This small molecule binds to this protein.
Small molecule (SMILES): Cc1ncc(COP(=O)(O)O)c(/C=C/C(=O)Cc2c[nH]c3ccccc23)c1O

Binding-site contacts:
Ligand atom O10 contacts residue GLY159 of chain 1.B at 3.1 Å (h-bond).
Ligand atom O12 contacts residue SER160 of chain 1.B at 2.6 Å (h-bond).
Ligand atom C02 contacts residue THR249 of chain 1.B at 3.5 Å.
Ligand atom N04 contacts residue ASP274 of chain 1.B at 3.1 Å (salt-bridge).
Ligand atom C24 contacts residue TRP349 of chain 1.D at 3.5 Å (hydrophobic).
Ligand atom C19 contacts residue VAL99 of chain 1.B at 3.7 Å (hydrophobic).
Ligand atom C07 contacts residue SER160 of chain 1.B at 3.5 Å.
Ligand atom C13 contacts residue HIS192 of chain 1.B at 3.8 Å.
Ligand atom C22 contacts residue HIS120 of chain 1.D at 3.8 Å.
Ligand atom C28 contacts residue THR249 of chain 1.B at 3.9 Å.
Ligand atom C25 contacts residue LEU126 of chain 1.D at 3.7 Å (hydrophobic).
Ligand atom O11 contacts residue THR356 of chain 1.D at 1.6 Å.
Ligand atom N20 contacts residue VAL99 of chain 1.B at 3.4 Å (h-bond).
Ligand atom O01 contacts residue THR249 of chain 1.B at 2.7 Å (h-bond).
Ligand atom O27 contacts residue THR249 of chain 1.B at 3.6 Å.
Ligand atom C25 contacts residue HIS120 of chain 1.D at 3.5 Å.
Ligand atom C05 contacts residue SER194 of chain 1.B at 3.6 Å.
Ligand atom C03 contacts residue ALA276 of chain 1.B at 3.5 Å (hydrophobic).
Ligand atom N04 contacts residue ALA276 of chain 1.B at 3.2 Å.
Ligand atom C14 contacts residue LYS306 of chain 1.B at 3.6 Å.
Ligand atom C26 contacts residue PHE98 of chain 1.B at 3.6 Å (hydrophobic).
Ligand atom C03 contacts residue ASP274 of chain 1.B at 3.9 Å.
Ligand atom C21 contacts residue HIS120 of chain 1.D at 3.5 Å.
Ligand atom C21 contacts residue PHE98 of chain 1.B at 3.6 Å (hydrophobic).
Ligand atom O10 contacts residue LYS306 of chain 1.B at 2.9 Å (salt-bridge).
Ligand atom O27 contacts residue VAL99 of chain 1.B at 3.8 Å.
Ligand atom C14 contacts residue HIS192 of chain 1.B at 3.7 Å.
Ligand atom C05 contacts residue ALA276 of chain 1.B at 3.6 Å (hydrophobic).
Ligand atom C28 contacts residue ASP274 of chain 1.B at 3.6 Å.
Ligand atom O12 contacts residue GLY159 of chain 1.B at 3.6 Å.
Ligand atom O10 contacts residue ASP303 of chain 1.B at 2.5 Å (salt-bridge).
Ligand atom C26 contacts residue HIS120 of chain 1.D at 3.6 Å.
Ligand atom P09 contacts residue GLY159 of chain 1.B at 3.9 Å.
Ligand atom N20 contacts residue PHE98 of chain 1.B at 3.6 Å.
Ligand atom C02 contacts residue HIS192 of chain 1.B at 3.9 Å.
Ligand atom C06 contacts residue HIS192 of chain 1.B at 3.8 Å.
Ligand atom O08 contacts residue LYS306 of chain 1.B at 3.8 Å.
Ligand atom P09 contacts residue THR356 of chain 1.D at 3.1 Å.
Ligand atom C24 contacts residue HIS120 of chain 1.D at 3.7 Å.
Ligand atom C15 contacts residue HIS192 of chain 1.B at 3.4 Å.

Sequence of chain 1.D:
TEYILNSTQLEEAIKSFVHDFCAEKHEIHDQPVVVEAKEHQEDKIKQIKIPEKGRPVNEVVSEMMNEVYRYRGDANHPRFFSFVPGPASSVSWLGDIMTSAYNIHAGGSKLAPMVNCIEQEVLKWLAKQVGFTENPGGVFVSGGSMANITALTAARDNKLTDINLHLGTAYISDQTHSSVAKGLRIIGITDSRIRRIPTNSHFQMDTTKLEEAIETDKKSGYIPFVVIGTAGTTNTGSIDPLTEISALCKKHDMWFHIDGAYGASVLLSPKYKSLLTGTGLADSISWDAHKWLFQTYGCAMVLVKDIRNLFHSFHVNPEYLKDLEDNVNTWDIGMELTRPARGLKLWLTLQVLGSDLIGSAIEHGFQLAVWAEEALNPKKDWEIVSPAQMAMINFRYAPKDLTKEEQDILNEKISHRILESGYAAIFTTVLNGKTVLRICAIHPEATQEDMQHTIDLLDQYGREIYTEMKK

Sequence of chain 1.B:
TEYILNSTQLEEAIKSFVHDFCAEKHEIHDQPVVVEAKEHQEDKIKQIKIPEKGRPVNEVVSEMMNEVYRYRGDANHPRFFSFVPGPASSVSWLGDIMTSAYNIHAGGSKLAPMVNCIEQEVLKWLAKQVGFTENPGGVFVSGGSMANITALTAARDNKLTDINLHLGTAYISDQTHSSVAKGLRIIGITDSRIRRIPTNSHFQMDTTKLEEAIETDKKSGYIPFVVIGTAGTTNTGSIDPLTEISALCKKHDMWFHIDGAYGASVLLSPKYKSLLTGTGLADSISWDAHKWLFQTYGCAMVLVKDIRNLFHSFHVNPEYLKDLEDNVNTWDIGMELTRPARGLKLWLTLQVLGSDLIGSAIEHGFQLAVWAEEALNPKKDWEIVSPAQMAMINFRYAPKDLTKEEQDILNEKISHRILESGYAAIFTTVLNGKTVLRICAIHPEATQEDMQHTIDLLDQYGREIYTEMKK